Binding-site contacts:
Ligand atom C15 contacts residue ILE645 of chain 1.A at 4.1 Å (hydrophobic).
Ligand atom O1 contacts residue PHE467 of chain 1.A at 4.2 Å.
Ligand atom C4 contacts residue ASP422 of chain 1.A at 3.3 Å.
Ligand atom S contacts residue ASN421 of chain 1.A at 4.1 Å.
Ligand atom C13 contacts residue ARG426 of chain 1.A at 4.3 Å.
Ligand atom O1 contacts residue ASN421 of chain 1.A at 4.1 Å.
Ligand atom O4 contacts residue ASP422 of chain 1.A at 2.7 Å (salt-bridge).
Ligand atom C15 contacts residue TYR646 of chain 1.A at 3.4 Å (hydrophobic).
Ligand atom O4 contacts residue ASN421 of chain 1.A at 3.2 Å.
Ligand atom O2 contacts residue ASN421 of chain 1.A at 4.0 Å.
Ligand atom C13 contacts residue TYR646 of chain 1.A at 3.8 Å (hydrophobic).
Ligand atom O1 contacts residue ASP422 of chain 1.A at 4.3 Å.
Ligand atom C14 contacts residue GLU663 of chain 1.A at 4.1 Å.
Ligand atom C1 contacts residue ASP422 of chain 1.A at 3.5 Å.
Ligand atom S contacts residue ASP422 of chain 1.A at 4.0 Å.
Ligand atom C13 contacts residue VAL655 of chain 1.A at 3.7 Å (hydrophobic).
Ligand atom C14 contacts residue ARG426 of chain 1.A at 3.4 Å.
Ligand atom C4 contacts residue TYR646 of chain 1.A at 3.9 Å (hydrophobic).

A protein and the small-molecule ligand that binds it are described below.
Small molecule (SMILES): C[N+]1(CCCS(=O)(=O)[O-])CCCCC1

Sequence of chain 1.A:
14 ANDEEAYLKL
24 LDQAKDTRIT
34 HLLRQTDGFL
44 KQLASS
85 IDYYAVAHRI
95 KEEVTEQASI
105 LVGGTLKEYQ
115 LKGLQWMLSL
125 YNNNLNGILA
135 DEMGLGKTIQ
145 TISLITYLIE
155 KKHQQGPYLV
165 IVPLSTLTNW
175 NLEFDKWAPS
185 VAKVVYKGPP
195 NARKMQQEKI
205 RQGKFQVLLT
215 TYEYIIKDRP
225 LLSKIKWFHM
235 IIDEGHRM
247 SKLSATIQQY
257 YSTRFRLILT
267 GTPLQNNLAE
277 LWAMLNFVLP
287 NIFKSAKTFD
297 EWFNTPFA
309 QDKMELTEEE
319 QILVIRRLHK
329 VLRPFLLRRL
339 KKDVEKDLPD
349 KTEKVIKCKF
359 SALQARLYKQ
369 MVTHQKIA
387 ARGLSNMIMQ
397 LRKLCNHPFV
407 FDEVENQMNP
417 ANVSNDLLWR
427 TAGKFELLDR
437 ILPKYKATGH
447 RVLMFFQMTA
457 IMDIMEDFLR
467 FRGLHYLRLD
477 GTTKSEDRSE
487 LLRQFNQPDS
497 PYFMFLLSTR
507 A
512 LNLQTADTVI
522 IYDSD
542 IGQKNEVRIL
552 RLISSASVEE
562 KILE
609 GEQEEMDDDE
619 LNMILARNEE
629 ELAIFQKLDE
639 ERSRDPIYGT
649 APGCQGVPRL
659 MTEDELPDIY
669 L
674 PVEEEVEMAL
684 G